Sequence of chain 1.A:
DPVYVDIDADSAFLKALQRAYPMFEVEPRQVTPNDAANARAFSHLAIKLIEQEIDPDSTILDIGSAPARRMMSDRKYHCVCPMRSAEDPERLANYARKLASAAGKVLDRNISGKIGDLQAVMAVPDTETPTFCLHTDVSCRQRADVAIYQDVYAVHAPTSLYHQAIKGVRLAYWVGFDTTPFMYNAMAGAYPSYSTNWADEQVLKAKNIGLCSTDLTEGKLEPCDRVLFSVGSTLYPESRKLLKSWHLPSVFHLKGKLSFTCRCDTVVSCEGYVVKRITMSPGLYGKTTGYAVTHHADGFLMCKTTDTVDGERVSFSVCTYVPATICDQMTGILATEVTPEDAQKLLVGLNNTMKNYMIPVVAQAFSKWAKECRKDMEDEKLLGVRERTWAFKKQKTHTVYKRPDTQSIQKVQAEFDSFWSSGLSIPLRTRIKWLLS

Binding-site contacts:
Ligand atom O2A contacts residue ALA40 of chain 1.L at 3.7 Å.
Ligand atom O23 contacts residue ARG41 of chain 1.L at 3.8 Å.
Ligand atom P2 contacts residue MG1 of chain 1.HB at 3.2 Å.
Ligand atom O4A contacts residue VAL243 of chain 1.L at 3.6 Å.
Ligand atom N1C contacts residue PRO34 of chain 1.L at 3.8 Å.
Ligand atom O2A contacts residue ASP152 of chain 1.L at 3.6 Å.
Ligand atom O4 contacts residue ASP7 of chain 1.L at 3.6 Å.
Ligand atom N3 contacts residue TYR5 of chain 1.L at 3.5 Å (h-bond).
Ligand atom N1 contacts residue TYR154 of chain 1.L at 3.4 Å.
Ligand atom N1 contacts residue TYR248 of chain 1.L at 3.6 Å.
Ligand atom N7 contacts residue TYR248 of chain 1.L at 3.7 Å.
Ligand atom C2 contacts residue GLU250 of chain 1.L at 3.6 Å.
Ligand atom O31 contacts residue ARG70 of chain 1.L at 3.5 Å (salt-bridge).
Ligand atom O2A contacts residue TYR285 of chain 1.L at 3.0 Å (h-bond).
Ligand atom N2 contacts residue GLU250 of chain 1.L at 3.1 Å (salt-bridge).
Ligand atom O21 contacts residue ARG41 of chain 1.L at 3.5 Å.
Ligand atom O12 contacts residue MG1 of chain 1.HB at 2.8 Å.
Ligand atom P1 contacts residue TYR248 of chain 1.L at 3.8 Å.
Ligand atom O3A contacts residue ALA40 of chain 1.L at 3.7 Å.
Ligand atom C2 contacts residue TYR248 of chain 1.L at 3.6 Å (hydrophobic).
Ligand atom O22 contacts residue MG1 of chain 1.HB at 1.8 Å.
Ligand atom N6C contacts residue VAL279 of chain 1.A at 3.6 Å (h-bond).
Ligand atom O3A contacts residue ARG41 of chain 1.L at 3.4 Å (salt-bridge).
Ligand atom N1 contacts residue GLU250 of chain 1.L at 3.1 Å (salt-bridge).
Ligand atom C7 contacts residue SAH1 of chain 1.VA at 3.7 Å.
Ligand atom C3A contacts residue ARG41 of chain 1.L at 3.5 Å.
Ligand atom O13 contacts residue MG1 of chain 1.HB at 3.5 Å.
Ligand atom N3 contacts residue TYR248 of chain 1.L at 3.8 Å.
Ligand atom P1 contacts residue MG1 of chain 1.HB at 3.7 Å.
Ligand atom N7C contacts residue ASN35 of chain 1.L at 3.6 Å.
Ligand atom C4 contacts residue TYR248 of chain 1.L at 3.6 Å (hydrophobic).
Ligand atom O13 contacts residue ARG41 of chain 1.L at 3.7 Å.
Ligand atom O12 contacts residue TYR248 of chain 1.L at 3.7 Å.
Ligand atom C5 contacts residue ARG41 of chain 1.L at 3.7 Å.
Ligand atom N2 contacts residue TYR154 of chain 1.L at 3.8 Å.
Ligand atom O2 contacts residue TYR5 of chain 1.L at 3.6 Å.
Ligand atom N6C contacts residue ASN35 of chain 1.L at 3.5 Å.
Ligand atom O15 contacts residue TYR248 of chain 1.L at 3.3 Å (h-bond).
Ligand atom C2 contacts residue TYR154 of chain 1.L at 3.5 Å (hydrophobic).
Ligand atom C5 contacts residue TYR248 of chain 1.L at 3.6 Å (hydrophobic).

Sequence of chain 1.L:
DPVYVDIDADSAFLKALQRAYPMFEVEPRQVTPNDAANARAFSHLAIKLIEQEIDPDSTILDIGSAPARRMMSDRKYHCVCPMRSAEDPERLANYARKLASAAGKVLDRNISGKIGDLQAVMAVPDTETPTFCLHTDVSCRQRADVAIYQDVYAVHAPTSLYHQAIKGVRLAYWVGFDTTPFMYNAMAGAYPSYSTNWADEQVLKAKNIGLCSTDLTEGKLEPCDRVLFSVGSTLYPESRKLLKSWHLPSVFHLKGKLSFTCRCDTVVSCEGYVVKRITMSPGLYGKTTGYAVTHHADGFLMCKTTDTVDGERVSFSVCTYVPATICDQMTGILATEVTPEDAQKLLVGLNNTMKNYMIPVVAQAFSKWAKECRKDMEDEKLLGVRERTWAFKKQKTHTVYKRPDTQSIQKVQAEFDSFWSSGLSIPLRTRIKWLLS

This protein binds this small molecule.
Small molecule (SMILES): C[n+]1cn([C@@H]2O[C@H](CO[P](=O)(O)O[P](=O)(O)O[P](=O)(O)OC[C@H]3O[C@@H](n4cnc5c(N)ncnc54)[C@H](O)[C@@H]3O[P](=O)(O)OC[C@H]3O[C@@H](n4ccc(=O)[nH]c4=O)[C@H](O)[C@@H]3OP(=O)(O)O)[C@@H](O)[C@H]2O)c2nc(N)[nH]c(=O)c21